Sequence of chain 1.A:
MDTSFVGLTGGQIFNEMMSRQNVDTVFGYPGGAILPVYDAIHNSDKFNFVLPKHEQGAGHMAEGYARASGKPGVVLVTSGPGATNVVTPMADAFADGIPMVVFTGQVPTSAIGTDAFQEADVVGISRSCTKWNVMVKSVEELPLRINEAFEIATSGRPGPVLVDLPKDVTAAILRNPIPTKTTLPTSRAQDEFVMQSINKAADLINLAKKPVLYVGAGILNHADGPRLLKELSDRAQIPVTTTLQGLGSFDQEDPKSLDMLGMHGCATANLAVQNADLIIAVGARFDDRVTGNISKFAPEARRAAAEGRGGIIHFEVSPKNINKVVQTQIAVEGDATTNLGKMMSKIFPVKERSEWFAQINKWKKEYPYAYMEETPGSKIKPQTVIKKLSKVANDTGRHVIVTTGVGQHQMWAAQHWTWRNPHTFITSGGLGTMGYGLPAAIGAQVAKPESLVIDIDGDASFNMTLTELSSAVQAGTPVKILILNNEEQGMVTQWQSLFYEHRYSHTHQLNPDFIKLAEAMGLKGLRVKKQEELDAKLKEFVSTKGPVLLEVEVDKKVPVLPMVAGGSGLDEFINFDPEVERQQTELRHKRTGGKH

Binding-site contacts:
Ligand atom C2 contacts residue PRO182 of chain 1.A at 3.7 Å (hydrophobic).
Ligand atom C13 contacts residue GLN192 of chain 1.A at 3.7 Å.
Ligand atom C6 contacts residue VAL181 of chain 1.A at 3.6 Å (hydrophobic).
Ligand atom C5' contacts residue MET344 of chain 1.B at 3.7 Å (hydrophobic).
Ligand atom C4' contacts residue ARG370 of chain 1.B at 3.6 Å.
Ligand atom O7B contacts residue LYS241 of chain 1.A at 2.9 Å.
Ligand atom N1' contacts residue GLY106 of chain 1.A at 3.3 Å.
Ligand atom O11 contacts residue ALA107 of chain 1.A at 3.6 Å.
Ligand atom N5' contacts residue TRP576 of chain 1.B at 3.4 Å (h-bond).
Ligand atom O7B contacts residue PRO182 of chain 1.A at 3.4 Å.
Ligand atom C5' contacts residue FAD1 of chain 1.O at 3.6 Å.
Ligand atom O4' contacts residue ARG370 of chain 1.B at 3.1 Å (salt-bridge).
Ligand atom N10 contacts residue TRP576 of chain 1.B at 3.4 Å.
Ligand atom C4' contacts residue TRP576 of chain 1.B at 3.6 Å (hydrophobic).
Ligand atom C2 contacts residue ARG370 of chain 1.B at 3.8 Å.
Ligand atom C9 contacts residue LYS241 of chain 1.A at 3.6 Å.
Ligand atom N8 contacts residue LYS241 of chain 1.A at 2.7 Å (salt-bridge).
Ligand atom C1 contacts residue PRO182 of chain 1.A at 3.6 Å (hydrophobic).
Ligand atom C2' contacts residue TRP576 of chain 1.B at 3.5 Å (hydrophobic).
Ligand atom C6' contacts residue TRP576 of chain 1.B at 3.7 Å (hydrophobic).
Ligand atom N10 contacts residue LYS241 of chain 1.A at 3.5 Å (salt-bridge).
Ligand atom O11 contacts residue PRO182 of chain 1.A at 3.7 Å.
Ligand atom S7 contacts residue LYS241 of chain 1.A at 3.6 Å (salt-bridge).
Ligand atom C3 contacts residue ARG370 of chain 1.B at 3.7 Å.
Ligand atom N3' contacts residue ARG370 of chain 1.B at 3.1 Å (salt-bridge).
Ligand atom C9 contacts residue TRP576 of chain 1.B at 3.5 Å (hydrophobic).
Ligand atom O12 contacts residue PHE191 of chain 1.A at 3.6 Å.
Ligand atom N1' contacts residue TRP576 of chain 1.B at 3.5 Å.
Ligand atom C7' contacts residue VAL573 of chain 1.B at 3.6 Å (hydrophobic).
Ligand atom C5 contacts residue ASP369 of chain 1.B at 3.4 Å.
Ligand atom O4' contacts residue MET344 of chain 1.B at 3.7 Å.
Ligand atom C6 contacts residue PHE191 of chain 1.A at 3.7 Å (hydrophobic).
Ligand atom C13 contacts residue ALA107 of chain 1.A at 3.6 Å (hydrophobic).
Ligand atom O9 contacts residue ARG370 of chain 1.B at 2.9 Å (salt-bridge).
Ligand atom C5 contacts residue ALA190 of chain 1.A at 3.7 Å (hydrophobic).
Ligand atom O9 contacts residue TRP576 of chain 1.B at 3.7 Å.
Ligand atom O11 contacts residue VAL181 of chain 1.A at 3.8 Å.
Ligand atom C4 contacts residue ARG370 of chain 1.B at 3.7 Å.
Ligand atom C7' contacts residue MET572 of chain 1.B at 3.7 Å (hydrophobic).
Ligand atom N3' contacts residue TRP576 of chain 1.B at 3.3 Å.

Sequence of chain 1.B:
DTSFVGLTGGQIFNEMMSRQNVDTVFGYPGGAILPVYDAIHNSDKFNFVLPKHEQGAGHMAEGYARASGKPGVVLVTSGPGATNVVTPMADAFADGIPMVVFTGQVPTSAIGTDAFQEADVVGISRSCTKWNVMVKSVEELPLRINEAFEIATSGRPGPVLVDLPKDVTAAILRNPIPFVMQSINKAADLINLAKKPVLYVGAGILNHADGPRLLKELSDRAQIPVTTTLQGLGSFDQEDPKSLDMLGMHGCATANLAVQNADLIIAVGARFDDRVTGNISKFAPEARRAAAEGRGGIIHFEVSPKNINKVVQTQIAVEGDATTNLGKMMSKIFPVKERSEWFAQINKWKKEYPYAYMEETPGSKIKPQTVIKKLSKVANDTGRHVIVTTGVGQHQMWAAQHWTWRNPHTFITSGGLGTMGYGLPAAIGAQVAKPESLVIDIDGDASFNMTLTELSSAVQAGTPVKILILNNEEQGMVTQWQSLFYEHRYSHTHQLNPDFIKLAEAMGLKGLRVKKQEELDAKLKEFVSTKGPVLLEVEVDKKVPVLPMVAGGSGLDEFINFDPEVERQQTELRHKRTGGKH

A small-molecule ligand and the protein it binds are described below.
Small molecule (SMILES): COC(=O)c1ccccc1S(=O)(=O)NC(=O)Nc1nc(C)nc(OC)n1